This small molecule binds to this protein.
Small molecule (SMILES): CC(=O)N[C@H]1[C@H](O[C@H]2[C@H](O)[C@@H](NC(C)=O)CO[C@@H]2CO)O[C@H](CO)[C@@H](O[C@@H]2O[C@H](CO)[C@@H](O)[C@H](O[C@H]3O[C@H](CO)[C@@H](O)[C@H](O)[C@@H]3O)[C@@H]2O)[C@@H]1O

Sequence of chain 1.B:
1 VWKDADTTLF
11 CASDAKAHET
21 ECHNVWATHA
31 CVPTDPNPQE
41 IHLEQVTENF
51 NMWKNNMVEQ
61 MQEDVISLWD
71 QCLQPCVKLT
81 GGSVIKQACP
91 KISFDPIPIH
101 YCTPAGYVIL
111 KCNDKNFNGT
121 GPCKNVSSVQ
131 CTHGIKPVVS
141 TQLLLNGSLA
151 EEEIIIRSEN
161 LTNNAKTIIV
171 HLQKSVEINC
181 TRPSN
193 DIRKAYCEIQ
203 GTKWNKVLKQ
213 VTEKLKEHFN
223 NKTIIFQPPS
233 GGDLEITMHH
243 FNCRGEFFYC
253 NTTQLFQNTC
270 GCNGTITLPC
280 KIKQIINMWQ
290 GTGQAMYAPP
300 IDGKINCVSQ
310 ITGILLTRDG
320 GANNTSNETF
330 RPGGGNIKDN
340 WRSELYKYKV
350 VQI

Binding-site contacts:
Ligand atom O3 contacts residue ASP95 of chain 1.B at 3.6 Å (salt-bridge).
Ligand atom C2 contacts residue SER308 of chain 1.B at 3.8 Å.
Ligand atom C3 contacts residue SER308 of chain 1.B at 4.0 Å.
Ligand atom O4 contacts residue GLU19 of chain 1.B at 3.3 Å (salt-bridge).
Ligand atom O6 contacts residue SER93 of chain 1.B at 4.0 Å.
Ligand atom O6 contacts residue ARG246 of chain 1.B at 3.8 Å.
Ligand atom O4 contacts residue VAL307 of chain 1.B at 4.0 Å.
Ligand atom C1 contacts residue ASN146 of chain 1.B at 1.4 Å.
Ligand atom O7 contacts residue PRO96 of chain 1.B at 3.8 Å.
Ligand atom C4 contacts residue ASP95 of chain 1.B at 4.2 Å.
Ligand atom C6 contacts residue THR20 of chain 1.B at 3.8 Å.
Ligand atom O5 contacts residue ASP95 of chain 1.B at 4.0 Å.
Ligand atom O3 contacts residue CYS306 of chain 1.B at 3.6 Å.
Ligand atom C2 contacts residue ASN146 of chain 1.B at 2.5 Å.
Ligand atom C1 contacts residue SER308 of chain 1.B at 3.7 Å.
Ligand atom O7 contacts residue VAL138 of chain 1.B at 3.2 Å.
Ligand atom N2 contacts residue ASN146 of chain 1.B at 3.0 Å (h-bond).
Ligand atom C3 contacts residue VAL307 of chain 1.B at 4.1 Å (hydrophobic).
Ligand atom O6 contacts residue ASN146 of chain 1.B at 3.9 Å.
Ligand atom C5 contacts residue ASP95 of chain 1.B at 3.3 Å.
Ligand atom C4 contacts residue ASN146 of chain 1.B at 4.1 Å.
Ligand atom C5 contacts residue VAL307 of chain 1.B at 3.5 Å (hydrophobic).
Ligand atom C7 contacts residue ASN146 of chain 1.B at 3.1 Å.
Ligand atom O5 contacts residue LYS136 of chain 1.B at 4.1 Å.
Ligand atom C6 contacts residue ASP95 of chain 1.B at 3.6 Å.
Ligand atom C8 contacts residue ASN244 of chain 1.B at 4.0 Å.
Ligand atom O5 contacts residue ASN146 of chain 1.B at 2.3 Å (h-bond).
Ligand atom C6 contacts residue GLU19 of chain 1.B at 3.6 Å.
Ligand atom O6 contacts residue THR20 of chain 1.B at 4.0 Å.
Ligand atom O6 contacts residue GLU19 of chain 1.B at 3.0 Å (salt-bridge).
Ligand atom O7 contacts residue ASN146 of chain 1.B at 2.9 Å (h-bond).
Ligand atom C8 contacts residue VAL138 of chain 1.B at 3.6 Å (hydrophobic).
Ligand atom C5 contacts residue ASN146 of chain 1.B at 3.6 Å.
Ligand atom N2 contacts residue SER308 of chain 1.B at 3.2 Å (h-bond).
Ligand atom C6 contacts residue VAL307 of chain 1.B at 4.1 Å (hydrophobic).
Ligand atom C7 contacts residue SER308 of chain 1.B at 4.1 Å.
Ligand atom C5 contacts residue GLU19 of chain 1.B at 4.0 Å.
Ligand atom C4 contacts residue VAL307 of chain 1.B at 4.1 Å (hydrophobic).
Ligand atom C3 contacts residue ASN146 of chain 1.B at 3.8 Å.
Ligand atom O6 contacts residue GLU21 of chain 1.B at 4.0 Å.